Sequence of chain 4.A:
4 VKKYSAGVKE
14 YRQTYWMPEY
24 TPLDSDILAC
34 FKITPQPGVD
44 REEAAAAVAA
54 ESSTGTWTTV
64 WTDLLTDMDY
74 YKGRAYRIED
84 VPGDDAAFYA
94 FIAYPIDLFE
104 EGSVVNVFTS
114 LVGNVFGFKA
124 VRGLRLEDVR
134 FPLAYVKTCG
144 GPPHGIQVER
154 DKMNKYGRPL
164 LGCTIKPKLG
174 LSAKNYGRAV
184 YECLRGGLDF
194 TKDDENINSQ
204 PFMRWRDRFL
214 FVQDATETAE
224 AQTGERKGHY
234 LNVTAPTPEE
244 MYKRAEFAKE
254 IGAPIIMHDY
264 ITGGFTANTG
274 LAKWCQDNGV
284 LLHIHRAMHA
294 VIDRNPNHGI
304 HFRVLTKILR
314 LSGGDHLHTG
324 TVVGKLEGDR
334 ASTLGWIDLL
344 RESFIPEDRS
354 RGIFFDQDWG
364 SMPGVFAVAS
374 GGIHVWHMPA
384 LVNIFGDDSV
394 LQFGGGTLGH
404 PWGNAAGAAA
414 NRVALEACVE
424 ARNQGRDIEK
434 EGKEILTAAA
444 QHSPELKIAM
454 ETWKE

A protein and the small-molecule ligand that binds it are described below.
Small molecule (SMILES): CC[C@H](C)[C@H](NC(=O)[C@H](CC(C)C)NC(=O)[C@H](CC(=O)O)NC(=O)[C@H](CC(C)C)NC(=O)[C@H](CCCN=C(N)N)NC(=O)[C@@H]1CCCN1)C(=O)N[C@@H](CCC(=O)O)C(=O)N[C@@H](CCC(N)=O)C(=O)N[C@@H](C)C=O

Binding-site contacts:
Ligand atom CD2 contacts residue TYR73 of chain 7.A at 3.7 Å (hydrophobic).
Ligand atom N contacts residue TYR96 of chain 7.B at 3.1 Å (h-bond).
Ligand atom CD1 contacts residue TYR96 of chain 7.B at 3.2 Å (hydrophobic).
Ligand atom CB contacts residue TYR96 of chain 7.B at 3.8 Å (hydrophobic).
Ligand atom CG contacts residue ASP70 of chain 7.A at 3.9 Å.
Ligand atom CD contacts residue ASP361 of chain 4.A at 3.7 Å.
Ligand atom CD2 contacts residue TYR74 of chain 7.A at 3.7 Å (hydrophobic).
Ligand atom NH1 contacts residue GLY363 of chain 4.A at 3.2 Å (h-bond).
Ligand atom CD1 contacts residue ASP70 of chain 7.A at 2.8 Å.
Ligand atom CD1 contacts residue TYR73 of chain 7.A at 3.7 Å (hydrophobic).
Ligand atom NH1 contacts residue SER364 of chain 4.A at 3.7 Å.
Ligand atom OE2 contacts residue PHE347 of chain 4.A at 3.6 Å.
Ligand atom OE1 contacts residue ASP361 of chain 4.A at 3.2 Å (salt-bridge).
Ligand atom CD2 contacts residue GLU345 of chain 4.A at 3.3 Å.
Ligand atom N contacts residue PHE347 of chain 4.A at 3.5 Å.
Ligand atom NH2 contacts residue TYR74 of chain 7.A at 3.6 Å (h-bond).
Ligand atom CD1 contacts residue SER346 of chain 4.A at 3.1 Å.
Ligand atom O contacts residue PHE347 of chain 4.A at 3.3 Å (h-bond).
Ligand atom NH2 contacts residue ASP100 of chain 7.A at 3.8 Å.
Ligand atom CG1 contacts residue TYR73 of chain 7.A at 3.6 Å (hydrophobic).
Ligand atom CG contacts residue ALA97 of chain 7.B at 3.6 Å (hydrophobic).
Ligand atom NE2 contacts residue LEU26 of chain 7.A at 3.4 Å.
Ligand atom CG contacts residue GLN150 of chain 4.A at 3.3 Å.
Ligand atom CG contacts residue TYR96 of chain 7.B at 3.3 Å (hydrophobic).
Ligand atom CD contacts residue ASP94 of chain 7.B at 3.0 Å.
Ligand atom O contacts residue SER346 of chain 4.A at 3.7 Å.
Ligand atom CB contacts residue TYR96 of chain 7.B at 3.9 Å (hydrophobic).
Ligand atom N contacts residue ASP94 of chain 7.B at 3.8 Å.
Ligand atom OE1 contacts residue TYR23 of chain 7.A at 3.4 Å.
Ligand atom CD2 contacts residue ASP70 of chain 7.A at 3.4 Å.
Ligand atom NE2 contacts residue TYR23 of chain 7.A at 2.9 Å (h-bond).
Ligand atom CG contacts residue PHE347 of chain 4.A at 3.6 Å (hydrophobic).
Ligand atom CG2 contacts residue TYR73 of chain 7.A at 3.5 Å (hydrophobic).
Ligand atom CB contacts residue ALA97 of chain 7.B at 3.6 Å (hydrophobic).
Ligand atom CB contacts residue PHE347 of chain 4.A at 3.5 Å (hydrophobic).
Ligand atom O contacts residue TYR96 of chain 7.B at 3.7 Å.
Ligand atom O contacts residue SER346 of chain 4.A at 3.8 Å.
Ligand atom CB contacts residue LEU26 of chain 7.A at 3.8 Å (hydrophobic).
Ligand atom CA contacts residue LEU26 of chain 7.A at 3.8 Å (hydrophobic).
Ligand atom N contacts residue ALA97 of chain 7.B at 3.8 Å.

Sequence of chain 7.B:
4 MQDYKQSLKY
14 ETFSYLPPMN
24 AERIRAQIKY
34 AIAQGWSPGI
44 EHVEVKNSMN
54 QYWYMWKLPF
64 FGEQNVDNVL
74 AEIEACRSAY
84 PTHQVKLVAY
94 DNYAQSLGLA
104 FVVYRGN

Sequence of chain 7.A:
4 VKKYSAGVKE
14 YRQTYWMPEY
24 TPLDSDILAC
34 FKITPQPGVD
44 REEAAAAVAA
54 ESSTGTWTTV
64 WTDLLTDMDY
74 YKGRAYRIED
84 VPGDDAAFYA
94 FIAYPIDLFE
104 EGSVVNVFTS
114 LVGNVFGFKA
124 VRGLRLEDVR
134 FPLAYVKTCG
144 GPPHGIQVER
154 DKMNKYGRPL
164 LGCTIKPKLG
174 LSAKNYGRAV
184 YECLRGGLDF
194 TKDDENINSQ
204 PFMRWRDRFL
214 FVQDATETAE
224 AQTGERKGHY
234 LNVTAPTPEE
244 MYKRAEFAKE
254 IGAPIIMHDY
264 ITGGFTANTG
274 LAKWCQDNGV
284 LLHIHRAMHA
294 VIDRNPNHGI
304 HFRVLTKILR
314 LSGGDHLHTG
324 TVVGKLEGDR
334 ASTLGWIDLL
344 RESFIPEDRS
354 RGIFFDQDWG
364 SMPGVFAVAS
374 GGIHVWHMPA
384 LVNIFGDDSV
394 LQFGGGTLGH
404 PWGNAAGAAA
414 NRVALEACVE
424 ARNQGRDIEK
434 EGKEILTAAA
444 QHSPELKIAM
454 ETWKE